Sequence of chain 1.C:
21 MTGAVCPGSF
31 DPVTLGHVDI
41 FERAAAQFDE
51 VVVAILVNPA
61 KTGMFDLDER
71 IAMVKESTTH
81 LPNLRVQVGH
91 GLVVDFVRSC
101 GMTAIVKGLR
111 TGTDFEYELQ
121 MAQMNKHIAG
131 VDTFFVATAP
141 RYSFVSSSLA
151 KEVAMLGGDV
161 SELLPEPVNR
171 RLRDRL

The small molecule below binds the protein below.
Small molecule (SMILES): Nc1ncnc2c1ncn2[C@@H]1O[C@H](CO[P](=O)(O)C[P](=O)(O)OP(=O)(O)O)[C@@H](O)[C@H]1O

Binding-site contacts:
Ligand atom N3 contacts residue ILE40 of chain 1.C at 3.6 Å.
Ligand atom O3G contacts residue SER147 of chain 1.C at 3.5 Å (h-bond).
Ligand atom C5' contacts residue HIS37 of chain 1.C at 3.6 Å.
Ligand atom N6 contacts residue TYR142 of chain 1.C at 2.8 Å (h-bond).
Ligand atom O2A contacts residue MG1 of chain 1.I at 2.8 Å.
Ligand atom O2G contacts residue SER148 of chain 1.C at 3.2 Å (h-bond).
Ligand atom N3 contacts residue GLY108 of chain 1.C at 3.4 Å.
Ligand atom O3G contacts residue SER148 of chain 1.C at 2.9 Å (h-bond).
Ligand atom N7 contacts residue VAL145 of chain 1.C at 3.5 Å (h-bond).
Ligand atom O2B contacts residue ARG110 of chain 1.C at 3.6 Å (salt-bridge).
Ligand atom O5' contacts residue HIS37 of chain 1.C at 3.0 Å (h-bond).
Ligand atom O1B contacts residue SER147 of chain 1.C at 3.1 Å (h-bond).
Ligand atom N7 contacts residue ARG110 of chain 1.C at 2.8 Å (salt-bridge).
Ligand atom C8 contacts residue HIS37 of chain 1.C at 3.6 Å.
Ligand atom C2' contacts residue GLY108 of chain 1.C at 3.6 Å.
Ligand atom C3A contacts residue SER147 of chain 1.C at 3.4 Å.
Ligand atom O1A contacts residue HIS37 of chain 1.C at 3.7 Å.
Ligand atom O2A contacts residue SER29 of chain 1.C at 3.7 Å.
Ligand atom O1B contacts residue HIS37 of chain 1.C at 3.0 Å (h-bond).
Ligand atom N6 contacts residue GLY36 of chain 1.C at 3.5 Å.
Ligand atom O3B contacts residue SER146 of chain 1.C at 3.3 Å.
Ligand atom C5 contacts residue ARG110 of chain 1.C at 3.4 Å.
Ligand atom O2' contacts residue GLY108 of chain 1.C at 2.4 Å (h-bond).
Ligand atom N6 contacts residue VAL145 of chain 1.C at 2.9 Å (h-bond).
Ligand atom C8 contacts residue ARG110 of chain 1.C at 3.2 Å.
Ligand atom O1G contacts residue MG1 of chain 1.I at 2.4 Å.
Ligand atom O2G contacts residue ARG110 of chain 1.C at 3.7 Å.
Ligand atom O4' contacts residue HIS37 of chain 1.C at 3.6 Å.
Ligand atom C2 contacts residue ILE40 of chain 1.C at 3.6 Å (hydrophobic).
Ligand atom N1 contacts residue THR138 of chain 1.C at 2.9 Å (h-bond).
Ligand atom O1A contacts residue PHE30 of chain 1.C at 2.7 Å (h-bond).
Ligand atom O1B contacts residue SER146 of chain 1.C at 3.7 Å.
Ligand atom O1A contacts residue SER29 of chain 1.C at 2.9 Å (h-bond).
Ligand atom PA contacts residue MG1 of chain 1.I at 3.6 Å.
Ligand atom C6 contacts residue GLY36 of chain 1.C at 3.7 Å.
Ligand atom PG contacts residue SER148 of chain 1.C at 3.7 Å.
Ligand atom C2 contacts residue THR138 of chain 1.C at 3.6 Å.
Ligand atom O3B contacts residue SER147 of chain 1.C at 3.3 Å (h-bond).
Ligand atom C3A contacts residue MG1 of chain 1.I at 3.3 Å.
Ligand atom O2G contacts residue SER146 of chain 1.C at 3.7 Å.